Sequence of chain 1.A:
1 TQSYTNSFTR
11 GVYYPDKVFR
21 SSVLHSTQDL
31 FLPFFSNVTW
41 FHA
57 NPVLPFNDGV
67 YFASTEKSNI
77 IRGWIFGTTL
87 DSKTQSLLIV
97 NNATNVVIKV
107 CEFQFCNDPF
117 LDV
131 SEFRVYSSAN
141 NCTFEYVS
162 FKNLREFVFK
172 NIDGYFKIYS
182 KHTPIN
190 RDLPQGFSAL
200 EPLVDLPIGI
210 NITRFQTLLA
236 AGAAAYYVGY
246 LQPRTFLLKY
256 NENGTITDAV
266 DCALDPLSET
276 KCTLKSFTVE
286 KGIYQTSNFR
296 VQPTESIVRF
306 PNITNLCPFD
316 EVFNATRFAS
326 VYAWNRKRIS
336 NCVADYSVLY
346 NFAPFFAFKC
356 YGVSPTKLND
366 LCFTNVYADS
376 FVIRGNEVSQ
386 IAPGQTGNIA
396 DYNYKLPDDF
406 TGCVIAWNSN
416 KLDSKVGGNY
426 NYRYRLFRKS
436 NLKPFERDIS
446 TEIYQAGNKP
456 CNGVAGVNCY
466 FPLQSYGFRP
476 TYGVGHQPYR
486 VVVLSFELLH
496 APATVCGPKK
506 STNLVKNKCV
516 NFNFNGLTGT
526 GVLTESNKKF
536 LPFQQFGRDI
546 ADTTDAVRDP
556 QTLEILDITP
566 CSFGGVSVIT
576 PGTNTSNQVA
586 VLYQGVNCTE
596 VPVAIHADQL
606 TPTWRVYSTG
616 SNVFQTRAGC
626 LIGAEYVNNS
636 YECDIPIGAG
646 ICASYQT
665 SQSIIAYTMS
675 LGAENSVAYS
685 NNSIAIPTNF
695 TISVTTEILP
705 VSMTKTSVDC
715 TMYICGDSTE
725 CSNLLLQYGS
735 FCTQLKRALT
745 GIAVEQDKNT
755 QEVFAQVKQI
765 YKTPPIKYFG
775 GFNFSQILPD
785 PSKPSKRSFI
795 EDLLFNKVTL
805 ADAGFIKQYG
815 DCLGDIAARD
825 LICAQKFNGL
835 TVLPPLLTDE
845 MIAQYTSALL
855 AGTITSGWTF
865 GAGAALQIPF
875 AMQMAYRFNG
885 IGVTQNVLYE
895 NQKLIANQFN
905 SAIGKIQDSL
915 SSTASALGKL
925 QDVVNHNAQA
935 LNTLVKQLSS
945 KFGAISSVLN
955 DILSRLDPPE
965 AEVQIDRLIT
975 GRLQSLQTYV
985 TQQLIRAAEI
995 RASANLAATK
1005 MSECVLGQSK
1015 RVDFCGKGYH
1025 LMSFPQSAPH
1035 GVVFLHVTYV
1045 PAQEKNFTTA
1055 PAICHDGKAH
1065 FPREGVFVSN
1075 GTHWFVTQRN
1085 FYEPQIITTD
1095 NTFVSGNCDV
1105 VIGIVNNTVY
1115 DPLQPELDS

Binding-site contacts:
Ligand atom C8 contacts residue ASN6 of chain 1.A at 3.9 Å.
Ligand atom C2 contacts residue ASN37 of chain 1.A at 2.5 Å.
Ligand atom N2 contacts residue TYR4 of chain 1.A at 4.1 Å.
Ligand atom C1 contacts residue ASN37 of chain 1.A at 1.4 Å.
Ligand atom C3 contacts residue TYR4 of chain 1.A at 4.5 Å (hydrophobic).
Ligand atom N2 contacts residue ASN37 of chain 1.A at 2.9 Å (h-bond).
Ligand atom C2 contacts residue TYR4 of chain 1.A at 4.5 Å (hydrophobic).
Ligand atom C5 contacts residue TYR4 of chain 1.A at 4.1 Å (hydrophobic).
Ligand atom O5 contacts residue TYR4 of chain 1.A at 4.0 Å.
Ligand atom O5 contacts residue ASN37 of chain 1.A at 2.4 Å (h-bond).
Ligand atom C7 contacts residue ASN37 of chain 1.A at 3.8 Å.
Ligand atom C4 contacts residue ASN37 of chain 1.A at 4.2 Å.
Ligand atom C3 contacts residue ASN37 of chain 1.A at 3.8 Å.
Ligand atom C5 contacts residue ASN37 of chain 1.A at 3.6 Å.
Ligand atom C8 contacts residue ASN37 of chain 1.A at 4.1 Å.
Ligand atom O7 contacts residue ASN37 of chain 1.A at 4.4 Å.
Ligand atom C1 contacts residue TYR4 of chain 1.A at 3.6 Å (hydrophobic).

This small molecule binds to this protein.
Small molecule (SMILES): CC(=O)N[C@@H]1[C@@H](O)[C@H](O)[C@@H](CO)O[C@H]1O